Sequence of chain 1.O:
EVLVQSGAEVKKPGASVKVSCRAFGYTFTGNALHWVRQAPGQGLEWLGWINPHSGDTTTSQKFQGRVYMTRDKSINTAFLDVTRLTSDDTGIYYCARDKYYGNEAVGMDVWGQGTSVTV

This small molecule binds to this protein.
Small molecule (SMILES): CC(=O)N[C@H]1[C@H](O[C@H]2[C@H](O)[C@@H](NC(C)=O)CO[C@@H]2CO)O[C@H](CO)[C@@H](O[C@@H]2O[C@H](CO[C@H]3O[C@H](CO)[C@@H](O)[C@H](O)[C@@H]3O)[C@@H](O)[C@H](O)[C@@H]2O)[C@@H]1O

Sequence of chain 1.M:
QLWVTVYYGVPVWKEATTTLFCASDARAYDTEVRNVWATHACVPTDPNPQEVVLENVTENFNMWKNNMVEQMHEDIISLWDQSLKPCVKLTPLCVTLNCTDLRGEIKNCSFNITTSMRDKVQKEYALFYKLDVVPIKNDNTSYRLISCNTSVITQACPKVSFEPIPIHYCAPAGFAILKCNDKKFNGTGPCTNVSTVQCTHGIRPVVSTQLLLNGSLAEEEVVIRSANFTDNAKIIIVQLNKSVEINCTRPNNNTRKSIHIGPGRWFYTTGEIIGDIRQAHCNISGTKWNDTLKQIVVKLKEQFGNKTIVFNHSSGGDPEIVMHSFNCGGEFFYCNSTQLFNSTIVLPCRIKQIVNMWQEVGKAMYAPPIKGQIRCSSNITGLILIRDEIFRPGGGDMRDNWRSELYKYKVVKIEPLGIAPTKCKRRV

Binding-site contacts:
Ligand atom O7 contacts residue ASN250 of chain 1.M at 3.2 Å (h-bond).
Ligand atom C8 contacts residue ASN250 of chain 1.M at 4.1 Å.
Ligand atom O4 contacts residue GLU2 of chain 1.O at 4.4 Å.
Ligand atom O4 contacts residue GLY26 of chain 1.O at 3.7 Å.
Ligand atom C6 contacts residue VAL3 of chain 1.O at 4.2 Å (hydrophobic).
Ligand atom O5 contacts residue GLU2 of chain 1.O at 4.4 Å.
Ligand atom O3 contacts residue GLU2 of chain 1.O at 3.1 Å (salt-bridge).
Ligand atom C5 contacts residue PHE25 of chain 1.O at 4.2 Å (hydrophobic).
Ligand atom O5 contacts residue ASN238 of chain 1.M at 3.7 Å.
Ligand atom C4 contacts residue ASN250 of chain 1.M at 4.2 Å.
Ligand atom C5 contacts residue ASN250 of chain 1.M at 3.7 Å.
Ligand atom O6 contacts residue PHE25 of chain 1.O at 4.2 Å.
Ligand atom C7 contacts residue ASN250 of chain 1.M at 3.1 Å.
Ligand atom C8 contacts residue GLY26 of chain 1.O at 4.4 Å.
Ligand atom C3 contacts residue GLU2 of chain 1.O at 3.9 Å.
Ligand atom O3 contacts residue PHE25 of chain 1.O at 4.5 Å.
Ligand atom C7 contacts residue GLY26 of chain 1.O at 3.7 Å.
Ligand atom C1 contacts residue ASN238 of chain 1.M at 4.2 Å.
Ligand atom N2 contacts residue ASN250 of chain 1.M at 2.8 Å (h-bond).
Ligand atom C2 contacts residue ASN250 of chain 1.M at 2.4 Å.
Ligand atom O5 contacts residue ASN250 of chain 1.M at 2.4 Å (h-bond).
Ligand atom C1 contacts residue ASN250 of chain 1.M at 1.5 Å.
Ligand atom C3 contacts residue ASN250 of chain 1.M at 3.8 Å.
Ligand atom O7 contacts residue PHE25 of chain 1.O at 3.5 Å.
Ligand atom N2 contacts residue GLY26 of chain 1.O at 4.3 Å.
Ligand atom C6 contacts residue PHE25 of chain 1.O at 4.0 Å (hydrophobic).
Ligand atom O7 contacts residue GLY26 of chain 1.O at 3.0 Å (h-bond).
Ligand atom C2 contacts residue GLY26 of chain 1.O at 4.4 Å.